Sequence of chain 1.B:
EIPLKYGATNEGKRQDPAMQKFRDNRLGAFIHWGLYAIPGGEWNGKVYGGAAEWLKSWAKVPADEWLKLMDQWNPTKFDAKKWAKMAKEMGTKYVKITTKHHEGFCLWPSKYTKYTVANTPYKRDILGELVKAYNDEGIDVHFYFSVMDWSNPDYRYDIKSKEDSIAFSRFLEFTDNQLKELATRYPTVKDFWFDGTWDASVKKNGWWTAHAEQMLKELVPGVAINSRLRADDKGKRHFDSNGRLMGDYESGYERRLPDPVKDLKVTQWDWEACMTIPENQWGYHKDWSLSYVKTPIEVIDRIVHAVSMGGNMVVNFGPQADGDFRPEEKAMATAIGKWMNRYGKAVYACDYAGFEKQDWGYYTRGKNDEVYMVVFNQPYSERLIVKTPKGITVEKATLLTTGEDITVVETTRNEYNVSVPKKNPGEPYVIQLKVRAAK

A protein and the small-molecule ligand that binds it are described below.
Small molecule (SMILES): Cc1ccc([C@@H]2N[C@@H](C)[C@@H](O)[C@H]2O)cc1

Binding-site contacts:
Ligand atom CAE contacts residue TRP282 of chain 1.B at 3.6 Å (hydrophobic).
Ligand atom CAF contacts residue GLU254 of chain 1.B at 3.6 Å.
Ligand atom CAK contacts residue TRP198 of chain 1.B at 3.7 Å (hydrophobic).
Ligand atom CAA contacts residue TRP282 of chain 1.B at 3.6 Å (hydrophobic).
Ligand atom CAI contacts residue TRP54 of chain 1.B at 4.0 Å (hydrophobic).
Ligand atom CAA contacts residue GLU53 of chain 1.B at 4.1 Å.
Ligand atom CAB contacts residue HIS101 of chain 1.B at 4.0 Å.
Ligand atom CAI contacts residue GLU254 of chain 1.B at 3.9 Å.
Ligand atom CAA contacts residue HIS32 of chain 1.B at 3.4 Å.
Ligand atom CAB contacts residue TRP282 of chain 1.B at 3.7 Å (hydrophobic).
Ligand atom OAH contacts residue HIS101 of chain 1.B at 2.7 Å (h-bond).
Ligand atom CAJ contacts residue HIS102 of chain 1.B at 3.8 Å.
Ligand atom OAH contacts residue ASP195 of chain 1.B at 3.4 Å (salt-bridge).
Ligand atom OAG contacts residue HIS102 of chain 1.B at 4.1 Å.
Ligand atom NAD contacts residue GLU254 of chain 1.B at 3.3 Å (salt-bridge).
Ligand atom OAG contacts residue HIS101 of chain 1.B at 3.2 Å (h-bond).
Ligand atom OAH contacts residue TYR144 of chain 1.B at 3.4 Å (h-bond).
Ligand atom CAC contacts residue HIS102 of chain 1.B at 4.1 Å.
Ligand atom CAA contacts residue ASP195 of chain 1.B at 4.0 Å.
Ligand atom NAD contacts residue ASP195 of chain 1.B at 2.7 Å (salt-bridge).
Ligand atom CAB contacts residue TRP54 of chain 1.B at 4.2 Å (hydrophobic).
Ligand atom CAM contacts residue GLU254 of chain 1.B at 3.9 Å.
Ligand atom CAC contacts residue ASP195 of chain 1.B at 3.3 Å.
Ligand atom OAG contacts residue TRP54 of chain 1.B at 3.3 Å (h-bond).
Ligand atom CAC contacts residue GLU254 of chain 1.B at 4.1 Å.
Ligand atom OAG contacts residue GLU53 of chain 1.B at 2.7 Å (salt-bridge).
Ligand atom CAJ contacts residue TRP54 of chain 1.B at 3.6 Å (hydrophobic).
Ligand atom CAE contacts residue ASP195 of chain 1.B at 3.7 Å.
Ligand atom CAE contacts residue GLU254 of chain 1.B at 3.3 Å.
Ligand atom CAK contacts residue TRP54 of chain 1.B at 3.5 Å (hydrophobic).
Ligand atom OAG contacts residue TRP282 of chain 1.B at 4.2 Å.
Ligand atom CAA contacts residue HIS101 of chain 1.B at 3.8 Å.
Ligand atom CAF contacts residue TRP193 of chain 1.B at 3.8 Å (hydrophobic).
Ligand atom CAJ contacts residue TRP198 of chain 1.B at 3.5 Å (hydrophobic).
Ligand atom OAH contacts residue HIS32 of chain 1.B at 2.7 Å (h-bond).
Ligand atom CAN contacts residue GLU254 of chain 1.B at 3.2 Å.
Ligand atom CAF contacts residue TRP282 of chain 1.B at 3.9 Å (hydrophobic).
Ligand atom CAF contacts residue ASP195 of chain 1.B at 3.9 Å.
Ligand atom CAF contacts residue HIS32 of chain 1.B at 4.1 Å.
Ligand atom CAB contacts residue GLU53 of chain 1.B at 3.4 Å.